A small-molecule ligand and the protein it binds are described below.
Small molecule (SMILES): CC(=O)N[C@H]1[C@H](Oc2ccc([N+](=O)[O-])cc2)O[C@H](CO)[C@@H](O)[C@@H]1O

Sequence of chain 1.K:
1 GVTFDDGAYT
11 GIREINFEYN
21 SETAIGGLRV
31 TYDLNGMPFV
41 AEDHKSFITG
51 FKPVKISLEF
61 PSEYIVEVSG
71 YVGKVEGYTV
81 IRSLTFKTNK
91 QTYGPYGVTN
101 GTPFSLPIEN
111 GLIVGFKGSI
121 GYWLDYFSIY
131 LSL

Binding-site contacts:
Ligand atom C1 contacts residue TYR122 of chain 1.K at 3.6 Å (hydrophobic).
Ligand atom N2 contacts residue PHE47 of chain 1.K at 4.0 Å.
Ligand atom N1' contacts residue GLU76 of chain 1.K at 3.7 Å.
Ligand atom C6 contacts residue TYR78 of chain 1.K at 3.8 Å (hydrophobic).
Ligand atom O1 contacts residue TYR78 of chain 1.K at 3.4 Å (h-bond).
Ligand atom O5 contacts residue TYR122 of chain 1.K at 3.2 Å (h-bond).
Ligand atom O6 contacts residue TYR122 of chain 1.K at 2.9 Å (h-bond).
Ligand atom O4 contacts residue ASP125 of chain 1.K at 2.8 Å (salt-bridge).
Ligand atom C4 contacts residue TYR78 of chain 1.K at 3.8 Å (hydrophobic).
Ligand atom C4 contacts residue ASP125 of chain 1.K at 3.5 Å.
Ligand atom N1' contacts residue TYR122 of chain 1.K at 4.0 Å.
Ligand atom C3' contacts residue TYR122 of chain 1.K at 3.8 Å (hydrophobic).
Ligand atom C3 contacts residue GLY1 of chain 1.K at 3.7 Å.
Ligand atom C5' contacts residue TYR122 of chain 1.K at 3.6 Å (hydrophobic).
Ligand atom C2' contacts residue TYR78 of chain 1.K at 3.6 Å (hydrophobic).
Ligand atom C6' contacts residue TYR122 of chain 1.K at 3.5 Å (hydrophobic).
Ligand atom C1' contacts residue TYR122 of chain 1.K at 3.6 Å (hydrophobic).
Ligand atom O1 contacts residue TYR122 of chain 1.K at 4.0 Å.
Ligand atom O7 contacts residue GLY1 of chain 1.K at 3.6 Å (h-bond).
Ligand atom O4 contacts residue GLY1 of chain 1.K at 2.9 Å (h-bond).
Ligand atom C6 contacts residue ASP125 of chain 1.K at 3.0 Å.
Ligand atom C5' contacts residue TYR78 of chain 1.K at 3.9 Å (hydrophobic).
Ligand atom O2' contacts residue GLU76 of chain 1.K at 2.6 Å (salt-bridge).
Ligand atom C2' contacts residue TYR122 of chain 1.K at 3.8 Å (hydrophobic).
Ligand atom C1' contacts residue TYR78 of chain 1.K at 3.4 Å (hydrophobic).
Ligand atom O6 contacts residue ASP125 of chain 1.K at 3.1 Å (salt-bridge).
Ligand atom C4' contacts residue TYR122 of chain 1.K at 3.7 Å (hydrophobic).
Ligand atom C2 contacts residue PHE47 of chain 1.K at 4.0 Å (hydrophobic).
Ligand atom O4 contacts residue GLY121 of chain 1.K at 3.5 Å.
Ligand atom O7 contacts residue PHE47 of chain 1.K at 3.3 Å.
Ligand atom C7 contacts residue PHE47 of chain 1.K at 3.7 Å (hydrophobic).
Ligand atom O5 contacts residue GLY121 of chain 1.K at 3.8 Å.
Ligand atom C3 contacts residue TYR78 of chain 1.K at 3.7 Å (hydrophobic).
Ligand atom C5 contacts residue ASP125 of chain 1.K at 3.9 Å.
Ligand atom C6' contacts residue TYR78 of chain 1.K at 3.4 Å (hydrophobic).
Ligand atom O3 contacts residue GLY1 of chain 1.K at 2.8 Å (h-bond).
Ligand atom C5 contacts residue TYR78 of chain 1.K at 3.5 Å (hydrophobic).
Ligand atom O6 contacts residue GLY121 of chain 1.K at 3.7 Å.
Ligand atom O6 contacts residue TRP123 of chain 1.K at 3.0 Å (h-bond).
Ligand atom C4 contacts residue GLY1 of chain 1.K at 3.8 Å.